Sequence of chain 1.A:
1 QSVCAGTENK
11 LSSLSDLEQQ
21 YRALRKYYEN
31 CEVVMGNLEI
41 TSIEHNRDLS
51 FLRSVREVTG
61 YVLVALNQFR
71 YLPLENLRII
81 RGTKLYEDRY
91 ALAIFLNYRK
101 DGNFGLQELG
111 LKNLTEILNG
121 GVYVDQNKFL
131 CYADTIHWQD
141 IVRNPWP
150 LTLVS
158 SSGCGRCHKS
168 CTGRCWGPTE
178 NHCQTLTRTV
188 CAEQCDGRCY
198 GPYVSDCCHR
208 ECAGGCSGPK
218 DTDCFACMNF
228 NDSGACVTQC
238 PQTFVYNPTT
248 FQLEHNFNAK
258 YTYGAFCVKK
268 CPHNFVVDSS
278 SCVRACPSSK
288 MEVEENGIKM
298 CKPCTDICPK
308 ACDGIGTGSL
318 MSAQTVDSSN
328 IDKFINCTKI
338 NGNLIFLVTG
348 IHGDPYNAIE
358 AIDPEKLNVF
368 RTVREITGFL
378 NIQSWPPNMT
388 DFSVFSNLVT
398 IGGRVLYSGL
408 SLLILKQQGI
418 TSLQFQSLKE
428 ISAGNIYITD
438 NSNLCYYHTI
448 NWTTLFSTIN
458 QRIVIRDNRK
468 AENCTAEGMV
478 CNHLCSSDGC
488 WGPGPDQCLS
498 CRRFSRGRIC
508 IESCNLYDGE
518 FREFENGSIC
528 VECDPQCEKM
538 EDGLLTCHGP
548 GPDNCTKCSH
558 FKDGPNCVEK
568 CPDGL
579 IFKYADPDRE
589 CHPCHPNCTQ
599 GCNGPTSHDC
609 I

Binding-site contacts:
Ligand atom C2 contacts residue ILE332 of chain 1.A at 4.1 Å (hydrophobic).
Ligand atom C8 contacts residue ASN333 of chain 1.A at 3.3 Å.
Ligand atom C8 contacts residue ILE332 of chain 1.A at 3.2 Å (hydrophobic).
Ligand atom C1 contacts residue ILE332 of chain 1.A at 4.5 Å (hydrophobic).
Ligand atom C1 contacts residue ASN333 of chain 1.A at 1.5 Å.
Ligand atom N2 contacts residue ILE332 of chain 1.A at 3.4 Å.
Ligand atom N2 contacts residue ASN333 of chain 1.A at 3.2 Å (h-bond).
Ligand atom C7 contacts residue ASN333 of chain 1.A at 3.6 Å.
Ligand atom O7 contacts residue ASN333 of chain 1.A at 4.2 Å.
Ligand atom C7 contacts residue ILE332 of chain 1.A at 3.9 Å (hydrophobic).
Ligand atom C6 contacts residue ASN333 of chain 1.A at 4.5 Å.
Ligand atom O5 contacts residue ASN333 of chain 1.A at 2.2 Å (h-bond).
Ligand atom C5 contacts residue ASN333 of chain 1.A at 3.6 Å.
Ligand atom C4 contacts residue ASN333 of chain 1.A at 4.3 Å.
Ligand atom C3 contacts residue ASN333 of chain 1.A at 3.9 Å.
Ligand atom C2 contacts residue ASN333 of chain 1.A at 2.7 Å.

A protein and the small-molecule ligand that binds it are described below.
Small molecule (SMILES): CC(=O)N[C@H]1[C@H](O[C@H]2[C@H](O)[C@@H](NC(C)=O)CO[C@@H]2CO)O[C@H](CO)[C@@H](O[C@@H]2O[C@H](CO[C@H]3O[C@H](CO)[C@@H](O)[C@H](O)[C@@H]3O)[C@@H](O)[C@H](O[C@H]3O[C@H](CO)[C@@H](O)[C@H](O)[C@@H]3O)[C@@H]2O)[C@@H]1O